Sequence of chain 1.B:
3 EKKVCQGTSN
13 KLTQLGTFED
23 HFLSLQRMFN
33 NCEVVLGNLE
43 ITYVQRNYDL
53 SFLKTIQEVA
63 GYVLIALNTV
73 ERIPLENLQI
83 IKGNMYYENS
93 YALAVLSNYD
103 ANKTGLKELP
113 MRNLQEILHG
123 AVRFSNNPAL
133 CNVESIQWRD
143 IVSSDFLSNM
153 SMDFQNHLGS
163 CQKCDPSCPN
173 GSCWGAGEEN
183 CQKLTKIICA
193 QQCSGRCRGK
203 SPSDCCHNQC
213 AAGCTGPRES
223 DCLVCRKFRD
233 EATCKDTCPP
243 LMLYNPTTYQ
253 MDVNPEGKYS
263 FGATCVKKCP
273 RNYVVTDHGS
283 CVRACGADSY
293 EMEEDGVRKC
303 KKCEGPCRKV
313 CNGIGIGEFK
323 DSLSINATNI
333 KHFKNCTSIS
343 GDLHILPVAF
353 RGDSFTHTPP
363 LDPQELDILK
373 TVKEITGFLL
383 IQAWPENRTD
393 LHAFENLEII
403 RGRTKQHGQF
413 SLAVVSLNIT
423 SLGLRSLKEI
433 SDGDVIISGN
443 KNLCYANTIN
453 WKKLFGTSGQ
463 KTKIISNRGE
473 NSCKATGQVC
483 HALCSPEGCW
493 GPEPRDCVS

This protein binds this small molecule.
Small molecule (SMILES): OC[C@H]1O[C@H](O)[C@@H](O)[C@@H](O)[C@@H]1O

Binding-site contacts:
Ligand atom C3 contacts residue ASN91 of chain 1.B at 4.4 Å.
Ligand atom C6 contacts residue ASN91 of chain 1.B at 4.1 Å.
Ligand atom O6 contacts residue GLU90 of chain 1.B at 3.4 Å (salt-bridge).
Ligand atom C6 contacts residue LYS13 of chain 1.B at 4.0 Å.
Ligand atom C4 contacts residue GLU90 of chain 1.B at 3.6 Å.
Ligand atom C5 contacts residue ASN91 of chain 1.B at 3.8 Å.
Ligand atom C6 contacts residue GLU90 of chain 1.B at 3.7 Å.
Ligand atom O5 contacts residue BMA1 of chain 1.L at 3.9 Å.
Ligand atom O4 contacts residue GLU90 of chain 1.B at 3.1 Å (salt-bridge).
Ligand atom O4 contacts residue ASN91 of chain 1.B at 3.0 Å (h-bond).
Ligand atom C5 contacts residue BMA1 of chain 1.L at 3.5 Å.
Ligand atom C4 contacts residue ASN91 of chain 1.B at 3.9 Å.
Ligand atom C5 contacts residue GLU90 of chain 1.B at 4.3 Å.
Ligand atom C6 contacts residue BMA1 of chain 1.L at 4.1 Å.
Ligand atom C1 contacts residue BMA1 of chain 1.L at 3.6 Å.
Ligand atom O6 contacts residue LYS13 of chain 1.B at 3.0 Å (salt-bridge).